This protein binds this small molecule.
Small molecule (SMILES): O=c1ccc2c([nH]1)CCC[C@H]2NCCCCCCCCCCNc1c2c(nc3ccccc13)CCCC2

Sequence of chain 1.A:
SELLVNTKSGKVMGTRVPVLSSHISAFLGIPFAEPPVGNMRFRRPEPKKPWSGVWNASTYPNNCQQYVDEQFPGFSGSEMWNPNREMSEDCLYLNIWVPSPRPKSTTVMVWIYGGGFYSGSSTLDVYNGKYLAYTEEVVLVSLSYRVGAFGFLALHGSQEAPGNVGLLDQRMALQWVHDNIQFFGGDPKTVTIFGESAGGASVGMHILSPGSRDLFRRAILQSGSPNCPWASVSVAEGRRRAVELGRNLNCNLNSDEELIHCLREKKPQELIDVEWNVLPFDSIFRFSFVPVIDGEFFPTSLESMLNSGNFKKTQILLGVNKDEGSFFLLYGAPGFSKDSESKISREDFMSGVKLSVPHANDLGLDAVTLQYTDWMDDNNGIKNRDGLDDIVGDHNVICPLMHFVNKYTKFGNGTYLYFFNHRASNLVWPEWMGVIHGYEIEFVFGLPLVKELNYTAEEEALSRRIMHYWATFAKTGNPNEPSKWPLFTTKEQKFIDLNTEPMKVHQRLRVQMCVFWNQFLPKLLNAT

Binding-site contacts:
Ligand atom C18 contacts residue PHE330 of chain 1.A at 3.0 Å (hydrophobic).
Ligand atom C19 contacts residue TYR334 of chain 1.A at 3.4 Å (hydrophobic).
Ligand atom C32 contacts residue PHE330 of chain 1.A at 3.6 Å (hydrophobic).
Ligand atom C33 contacts residue ILE439 of chain 1.A at 3.7 Å (hydrophobic).
Ligand atom C30 contacts residue TRP84 of chain 1.A at 3.5 Å (hydrophobic).
Ligand atom C6 contacts residue GLN185 of chain 2.A at 3.0 Å.
Ligand atom C3 contacts residue TRP279 of chain 1.A at 3.7 Å (hydrophobic).
Ligand atom N27 contacts residue TRP84 of chain 1.A at 3.7 Å.
Ligand atom C20 contacts residue TYR121 of chain 1.A at 3.6 Å (hydrophobic).
Ligand atom C15 contacts residue TRP279 of chain 1.A at 3.7 Å (hydrophobic).
Ligand atom C19 contacts residue PHE330 of chain 1.A at 3.3 Å (hydrophobic).
Ligand atom C16 contacts residue TYR121 of chain 1.A at 3.1 Å (hydrophobic).
Ligand atom N10 contacts residue GLN185 of chain 2.A at 2.8 Å (h-bond).
Ligand atom C25 contacts residue PHE330 of chain 1.A at 3.8 Å (hydrophobic).
Ligand atom C33 contacts residue HIS440 of chain 1.A at 3.5 Å.
Ligand atom C5 contacts residue GLN185 of chain 2.A at 3.4 Å.
Ligand atom C21 contacts residue PHE330 of chain 1.A at 3.4 Å (hydrophobic).
Ligand atom C16 contacts residue TRP279 of chain 1.A at 3.7 Å (hydrophobic).
Ligand atom C33 contacts residue TYR442 of chain 1.A at 3.7 Å (hydrophobic).
Ligand atom C25 contacts residue TRP84 of chain 1.A at 3.4 Å (hydrophobic).
Ligand atom N23 contacts residue TRP84 of chain 1.A at 3.4 Å.
Ligand atom C26 contacts residue HIS440 of chain 1.A at 3.7 Å.
Ligand atom C29 contacts residue TRP84 of chain 1.A at 3.6 Å (hydrophobic).
Ligand atom C34 contacts residue GLU199 of chain 1.A at 3.7 Å.
Ligand atom C7 contacts residue TRP279 of chain 1.A at 3.5 Å (hydrophobic).
Ligand atom N27 contacts residue PHE330 of chain 1.A at 3.3 Å.
Ligand atom C36 contacts residue GLY118 of chain 1.A at 3.5 Å.
Ligand atom N27 contacts residue HIS440 of chain 1.A at 3.0 Å (h-bond).
Ligand atom C33 contacts residue PHE330 of chain 1.A at 3.2 Å (hydrophobic).
Ligand atom C15 contacts residue TYR121 of chain 1.A at 3.3 Å (hydrophobic).
Ligand atom C9 contacts residue LYS11 of chain 2.A at 3.5 Å.
Ligand atom O11 contacts residue LYS11 of chain 2.A at 2.9 Å (salt-bridge).
Ligand atom C32 contacts residue TRP432 of chain 1.A at 3.7 Å (hydrophobic).
Ligand atom C31 contacts residue TRP432 of chain 1.A at 3.4 Å (hydrophobic).
Ligand atom C35 contacts residue GLU199 of chain 1.A at 3.2 Å.
Ligand atom C26 contacts residue TRP84 of chain 1.A at 3.5 Å (hydrophobic).
Ligand atom C35 contacts residue TRP84 of chain 1.A at 3.7 Å (hydrophobic).
Ligand atom C28 contacts residue PHE330 of chain 1.A at 3.8 Å (hydrophobic).
Ligand atom C24 contacts residue TRP84 of chain 1.A at 3.4 Å (hydrophobic).
Ligand atom C26 contacts residue PHE330 of chain 1.A at 3.3 Å (hydrophobic).

Sequence of chain 2.A:
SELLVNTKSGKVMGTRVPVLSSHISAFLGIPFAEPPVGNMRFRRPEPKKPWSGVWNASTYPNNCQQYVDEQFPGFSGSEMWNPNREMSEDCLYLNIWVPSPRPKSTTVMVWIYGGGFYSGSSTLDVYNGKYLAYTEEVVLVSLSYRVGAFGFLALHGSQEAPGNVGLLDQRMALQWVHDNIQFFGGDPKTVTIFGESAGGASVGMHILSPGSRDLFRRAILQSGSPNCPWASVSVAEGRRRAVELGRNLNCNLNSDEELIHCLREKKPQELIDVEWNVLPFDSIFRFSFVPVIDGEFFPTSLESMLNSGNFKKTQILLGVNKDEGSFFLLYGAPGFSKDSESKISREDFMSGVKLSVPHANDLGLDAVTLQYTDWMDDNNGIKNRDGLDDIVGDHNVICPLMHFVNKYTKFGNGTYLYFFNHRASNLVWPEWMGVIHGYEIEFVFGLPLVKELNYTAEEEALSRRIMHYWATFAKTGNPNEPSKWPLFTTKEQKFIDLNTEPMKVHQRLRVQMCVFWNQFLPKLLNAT